Binding-site contacts:
Ligand atom C3 contacts residue MET269 of chain 1.A at 3.6 Å (hydrophobic).
Ligand atom C2 contacts residue GLU277 of chain 1.A at 3.6 Å.
Ligand atom O10 contacts residue PHE285 of chain 1.A at 3.8 Å.
Ligand atom N14 contacts residue PHE285 of chain 1.A at 3.5 Å.
Ligand atom C9 contacts residue GLY281 of chain 1.A at 3.8 Å.
Ligand atom C20 contacts residue MET269 of chain 1.A at 3.8 Å (hydrophobic).
Ligand atom C8 contacts residue MET269 of chain 1.A at 3.6 Å (hydrophobic).
Ligand atom C22 contacts residue MET269 of chain 1.A at 3.6 Å (hydrophobic).
Ligand atom C9 contacts residue TYR249 of chain 1.A at 3.2 Å (hydrophobic).
Ligand atom C12 contacts residue PHE285 of chain 1.A at 3.5 Å (hydrophobic).
Ligand atom N21 contacts residue MET269 of chain 1.A at 3.5 Å.
Ligand atom C1 contacts residue TYR249 of chain 1.A at 3.7 Å (hydrophobic).
Ligand atom O10 contacts residue MET269 of chain 1.A at 3.6 Å (h-bond).
Ligand atom C3 contacts residue PRO268 of chain 1.A at 3.6 Å (hydrophobic).
Ligand atom N21 contacts residue TYR249 of chain 1.A at 2.6 Å (h-bond).
Ligand atom C1 contacts residue VAL278 of chain 1.A at 3.7 Å (hydrophobic).
Ligand atom C3 contacts residue GLU277 of chain 1.A at 3.5 Å.
Ligand atom C6 contacts residue MET269 of chain 1.A at 3.7 Å (hydrophobic).
Ligand atom C9 contacts residue GLN282 of chain 1.A at 3.8 Å.
Ligand atom C17 contacts residue PHE285 of chain 1.A at 3.5 Å (hydrophobic).
Ligand atom C7 contacts residue MET269 of chain 1.A at 3.7 Å (hydrophobic).
Ligand atom C15 contacts residue PHE285 of chain 1.A at 3.8 Å (hydrophobic).
Ligand atom C8 contacts residue TYR249 of chain 1.A at 3.3 Å (hydrophobic).
Ligand atom C2 contacts residue PRO268 of chain 1.A at 3.8 Å (hydrophobic).
Ligand atom C5 contacts residue GLY281 of chain 1.A at 3.6 Å.
Ligand atom C8 contacts residue GLY281 of chain 1.A at 3.6 Å.
Ligand atom C22 contacts residue GLY281 of chain 1.A at 3.8 Å.
Ligand atom C6 contacts residue GLY281 of chain 1.A at 3.6 Å.
Ligand atom C13 contacts residue PHE285 of chain 1.A at 3.4 Å (hydrophobic).
Ligand atom C22 contacts residue TYR249 of chain 1.A at 3.5 Å (hydrophobic).
Ligand atom C20 contacts residue PHE285 of chain 1.A at 3.5 Å (hydrophobic).
Ligand atom C16 contacts residue PHE285 of chain 1.A at 3.7 Å (hydrophobic).
Ligand atom C19 contacts residue PHE285 of chain 1.A at 3.3 Å (hydrophobic).
Ligand atom C18 contacts residue PHE285 of chain 1.A at 3.3 Å (hydrophobic).
Ligand atom C16 contacts residue LEU231 of chain 1.A at 3.8 Å (hydrophobic).
Ligand atom C7 contacts residue GLY281 of chain 1.A at 3.5 Å.
Ligand atom C11 contacts residue PHE285 of chain 1.A at 3.5 Å (hydrophobic).
Ligand atom C5 contacts residue MET269 of chain 1.A at 3.6 Å (hydrophobic).
Ligand atom C15 contacts residue ILE248 of chain 1.A at 3.8 Å (hydrophobic).
Ligand atom C4 contacts residue MET269 of chain 1.A at 3.6 Å (hydrophobic).

The small molecule below binds the protein below.
Small molecule (SMILES): c1cnc2cc(OCc3ccc4ccccc4n3)ccc2c1

Sequence of chain 1.A:
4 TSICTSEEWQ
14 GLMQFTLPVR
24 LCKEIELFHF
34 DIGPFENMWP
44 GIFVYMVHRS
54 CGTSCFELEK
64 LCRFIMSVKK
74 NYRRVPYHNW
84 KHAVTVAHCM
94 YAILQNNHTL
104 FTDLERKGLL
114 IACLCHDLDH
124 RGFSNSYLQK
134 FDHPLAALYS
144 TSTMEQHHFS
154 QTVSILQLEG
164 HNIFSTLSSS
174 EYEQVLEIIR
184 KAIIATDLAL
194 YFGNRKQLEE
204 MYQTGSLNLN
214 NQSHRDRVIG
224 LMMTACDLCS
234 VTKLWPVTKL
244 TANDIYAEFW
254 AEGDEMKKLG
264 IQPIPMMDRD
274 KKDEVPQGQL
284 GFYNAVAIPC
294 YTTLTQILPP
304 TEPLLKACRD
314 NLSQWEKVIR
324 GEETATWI